Binding-site contacts:
Ligand atom C2 contacts residue TRP864 of chain 1.A at 3.7 Å (hydrophobic).
Ligand atom S1G contacts residue SER790 of chain 1.A at 3.5 Å (h-bond).
Ligand atom O3' contacts residue THR870 of chain 1.A at 3.8 Å.
Ligand atom O3A contacts residue LYS812 of chain 1.A at 3.5 Å.
Ligand atom O1B contacts residue LYS812 of chain 1.A at 3.8 Å.
Ligand atom C2' contacts residue MET970 of chain 1.A at 3.8 Å (hydrophobic).
Ligand atom N1 contacts residue VAL865 of chain 1.A at 2.8 Å (h-bond).
Ligand atom O2A contacts residue LEU810 of chain 1.A at 3.3 Å.
Ligand atom N1 contacts residue TRP864 of chain 1.A at 3.7 Å.
Ligand atom N3 contacts residue TRP864 of chain 1.A at 3.5 Å.
Ligand atom O3B contacts residue MG1 of chain 1.F at 3.2 Å.
Ligand atom N6 contacts residue GLY863 of chain 1.A at 2.9 Å (h-bond).
Ligand atom N6 contacts residue VAL865 of chain 1.A at 3.8 Å.
Ligand atom O2G contacts residue MG1 of chain 1.F at 2.2 Å.
Ligand atom C6 contacts residue GLY863 of chain 1.A at 3.5 Å.
Ligand atom PB contacts residue GLN792 of chain 1.A at 3.6 Å.
Ligand atom N6 contacts residue TYR850 of chain 1.A at 3.6 Å.
Ligand atom O1B contacts residue GLN792 of chain 1.A at 2.8 Å (h-bond).
Ligand atom N1 contacts residue GLY863 of chain 1.A at 3.7 Å.
Ligand atom O3G contacts residue MG1 of chain 1.F at 3.5 Å.
Ligand atom O1A contacts residue ILE981 of chain 1.A at 3.8 Å.
Ligand atom O2B contacts residue PRO794 of chain 1.A at 3.9 Å.
Ligand atom PG contacts residue GLN792 of chain 1.A at 3.8 Å.
Ligand atom C1' contacts residue TRP864 of chain 1.A at 3.8 Å (hydrophobic).
Ligand atom O1B contacts residue GLU815 of chain 1.A at 3.1 Å (salt-bridge).
Ligand atom O3G contacts residue MG1 of chain 1.G at 2.2 Å.
Ligand atom PA contacts residue LYS812 of chain 1.A at 3.8 Å.
Ligand atom N6 contacts residue ILE862 of chain 1.A at 3.5 Å.
Ligand atom PG contacts residue MG1 of chain 1.F at 3.1 Å.
Ligand atom O2A contacts residue LYS812 of chain 1.A at 3.5 Å.
Ligand atom PG contacts residue MG1 of chain 1.G at 3.4 Å.
Ligand atom C2 contacts residue VAL865 of chain 1.A at 3.2 Å (hydrophobic).
Ligand atom O2B contacts residue GLN792 of chain 1.A at 3.7 Å.
Ligand atom C4 contacts residue TRP864 of chain 1.A at 3.8 Å (hydrophobic).
Ligand atom S1G contacts residue GLN792 of chain 1.A at 3.7 Å.
Ligand atom O1B contacts residue MG1 of chain 1.G at 3.4 Å.
Ligand atom O3G contacts residue GLN792 of chain 1.A at 3.1 Å (h-bond).
Ligand atom O1A contacts residue LYS812 of chain 1.A at 3.5 Å (salt-bridge).
Ligand atom O1A contacts residue MG1 of chain 1.F at 2.8 Å.
Ligand atom O2B contacts residue SER790 of chain 1.A at 2.5 Å (h-bond).

This small molecule binds to this protein.
Small molecule (SMILES): Nc1ncnc2c1ncn2[C@@H]1O[C@H](COP(=O)(O)OP(=O)(O)OP(O)(O)=S)[C@@H](O)[C@H]1O

Sequence of chain 1.A:
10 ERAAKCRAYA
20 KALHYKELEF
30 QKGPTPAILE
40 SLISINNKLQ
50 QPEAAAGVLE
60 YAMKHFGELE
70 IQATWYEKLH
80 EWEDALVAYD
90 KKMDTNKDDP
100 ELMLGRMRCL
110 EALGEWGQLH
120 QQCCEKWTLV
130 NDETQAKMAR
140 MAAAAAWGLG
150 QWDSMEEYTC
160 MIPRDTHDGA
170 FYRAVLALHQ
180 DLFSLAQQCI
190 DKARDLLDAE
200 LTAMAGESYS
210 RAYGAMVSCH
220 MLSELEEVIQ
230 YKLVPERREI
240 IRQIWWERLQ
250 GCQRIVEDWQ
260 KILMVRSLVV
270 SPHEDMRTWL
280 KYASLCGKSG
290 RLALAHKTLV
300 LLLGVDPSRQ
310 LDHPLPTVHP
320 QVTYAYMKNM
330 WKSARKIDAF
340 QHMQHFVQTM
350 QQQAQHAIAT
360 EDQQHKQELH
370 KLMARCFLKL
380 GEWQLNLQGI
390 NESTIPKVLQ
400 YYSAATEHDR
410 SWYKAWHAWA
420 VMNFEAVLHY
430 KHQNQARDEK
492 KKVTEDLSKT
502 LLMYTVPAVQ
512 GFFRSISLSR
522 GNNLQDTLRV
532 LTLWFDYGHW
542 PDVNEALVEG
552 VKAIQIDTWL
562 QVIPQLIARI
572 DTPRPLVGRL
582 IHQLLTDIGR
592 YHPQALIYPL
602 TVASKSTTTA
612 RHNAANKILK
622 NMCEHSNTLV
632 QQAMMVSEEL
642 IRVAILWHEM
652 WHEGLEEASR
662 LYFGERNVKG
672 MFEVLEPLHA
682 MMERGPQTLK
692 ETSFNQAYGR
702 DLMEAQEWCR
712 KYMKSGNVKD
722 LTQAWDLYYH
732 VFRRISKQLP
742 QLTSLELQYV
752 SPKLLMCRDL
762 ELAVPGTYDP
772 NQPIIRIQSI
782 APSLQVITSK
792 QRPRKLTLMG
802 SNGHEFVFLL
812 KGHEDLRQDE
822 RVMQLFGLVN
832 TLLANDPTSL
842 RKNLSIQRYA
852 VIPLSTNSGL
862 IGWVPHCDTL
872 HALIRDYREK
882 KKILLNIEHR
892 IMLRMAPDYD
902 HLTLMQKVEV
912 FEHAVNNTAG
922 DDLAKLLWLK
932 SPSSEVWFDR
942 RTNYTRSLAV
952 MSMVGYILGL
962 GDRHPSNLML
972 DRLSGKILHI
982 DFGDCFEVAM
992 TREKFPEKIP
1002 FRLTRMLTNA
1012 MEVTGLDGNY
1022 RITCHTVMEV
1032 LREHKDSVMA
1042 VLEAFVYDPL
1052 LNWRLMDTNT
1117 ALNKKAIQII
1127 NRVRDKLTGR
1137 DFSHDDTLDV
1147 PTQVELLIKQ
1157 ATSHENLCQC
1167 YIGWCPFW